Binding-site contacts:
Ligand atom N contacts residue GLN7 of chain 1.A at 4.3 Å.
Ligand atom N contacts residue ASP47 of chain 1.A at 3.0 Å (salt-bridge).
Ligand atom O contacts residue LYS296 of chain 1.A at 3.3 Å (salt-bridge).
Ligand atom CE contacts residue LYS8 of chain 1.A at 4.0 Å.
Ligand atom CA contacts residue ASP47 of chain 1.A at 4.4 Å.
Ligand atom CE contacts residue ASN4 of chain 1.A at 3.5 Å.
Ligand atom CG contacts residue ASP47 of chain 1.A at 4.3 Å.
Ligand atom CE contacts residue GLN7 of chain 1.A at 3.9 Å.
Ligand atom C contacts residue GLN7 of chain 1.A at 3.8 Å.
Ligand atom SD contacts residue LEU11 of chain 1.A at 4.1 Å.
Ligand atom CA contacts residue LYS296 of chain 1.A at 3.5 Å.
Ligand atom O contacts residue GLN7 of chain 1.A at 3.9 Å.
Ligand atom C contacts residue LYS296 of chain 1.A at 3.8 Å.
Ligand atom N contacts residue LYS296 of chain 1.A at 2.3 Å.
Ligand atom SD contacts residue LYS8 of chain 1.A at 4.0 Å.
Ligand atom N contacts residue LEU11 of chain 1.A at 4.1 Å.
Ligand atom SD contacts residue GLN7 of chain 1.A at 3.9 Å.
Ligand atom CA contacts residue GLN7 of chain 1.A at 3.5 Å.

Sequence of chain 1.A:
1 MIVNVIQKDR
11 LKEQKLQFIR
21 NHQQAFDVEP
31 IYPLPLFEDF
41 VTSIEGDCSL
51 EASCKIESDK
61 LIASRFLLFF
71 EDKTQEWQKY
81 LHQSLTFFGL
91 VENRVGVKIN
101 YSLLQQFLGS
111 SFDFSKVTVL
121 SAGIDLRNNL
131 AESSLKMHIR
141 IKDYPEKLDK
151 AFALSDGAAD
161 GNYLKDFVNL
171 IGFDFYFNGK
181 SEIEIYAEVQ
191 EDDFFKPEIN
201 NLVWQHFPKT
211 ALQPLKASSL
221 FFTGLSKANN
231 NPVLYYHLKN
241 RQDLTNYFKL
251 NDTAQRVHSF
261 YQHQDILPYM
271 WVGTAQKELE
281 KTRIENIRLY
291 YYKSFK

This small molecule binds to this protein.
Small molecule (SMILES): CSCC[C@H](N)C(=O)O